This protein binds this small molecule.
Small molecule (SMILES): CC[C@H](O)P(=O)(O)O

Sequence of chain 1.A:
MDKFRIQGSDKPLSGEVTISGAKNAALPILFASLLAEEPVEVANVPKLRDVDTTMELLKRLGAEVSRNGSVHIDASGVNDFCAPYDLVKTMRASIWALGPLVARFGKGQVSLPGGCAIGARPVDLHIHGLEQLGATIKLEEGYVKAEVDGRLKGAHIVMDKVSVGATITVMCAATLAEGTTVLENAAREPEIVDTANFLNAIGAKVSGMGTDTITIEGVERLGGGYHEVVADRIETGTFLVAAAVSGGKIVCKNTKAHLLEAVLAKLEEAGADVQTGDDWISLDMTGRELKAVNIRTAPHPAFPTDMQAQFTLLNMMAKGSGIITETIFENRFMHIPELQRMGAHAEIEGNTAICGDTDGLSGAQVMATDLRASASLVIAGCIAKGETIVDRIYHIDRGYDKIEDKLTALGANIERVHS

Binding-site contacts:
Ligand atom C2 contacts residue ARG121 of chain 1.A at 4.0 Å.
Ligand atom O2 contacts residue ARG398 of chain 1.A at 3.4 Å (salt-bridge).
Ligand atom C3 contacts residue GLY115 of chain 1.A at 4.0 Å.
Ligand atom O1 contacts residue ARG121 of chain 1.A at 3.1 Å (salt-bridge).
Ligand atom O2 contacts residue THR369 of chain 1.A at 4.1 Å.
Ligand atom C1 contacts residue ARG92 of chain 1.A at 4.4 Å.
Ligand atom P1 contacts residue ARG398 of chain 1.A at 3.7 Å.
Ligand atom P1 contacts residue CYS116 of chain 1.A at 4.4 Å.
Ligand atom O3 contacts residue ARG398 of chain 1.A at 4.4 Å.
Ligand atom O4 contacts residue ARG398 of chain 1.A at 2.7 Å (salt-bridge).
Ligand atom O2 contacts residue HIS395 of chain 1.A at 4.4 Å.
Ligand atom O1 contacts residue PO41 of chain 1.G at 2.9 Å (h-bond).
Ligand atom C1 contacts residue CYS116 of chain 1.A at 1.8 Å (hydrophobic).
Ligand atom C3 contacts residue CYS116 of chain 1.A at 2.8 Å (hydrophobic).
Ligand atom O2 contacts residue ASP370 of chain 1.A at 4.2 Å.
Ligand atom O1 contacts residue CYS116 of chain 1.A at 3.5 Å (h-bond).
Ligand atom C2 contacts residue PO41 of chain 1.G at 4.3 Å.
Ligand atom C1 contacts residue ARG121 of chain 1.A at 3.7 Å.
Ligand atom C2 contacts residue CYS116 of chain 1.A at 2.8 Å (hydrophobic).